Binding-site contacts:
Ligand atom C09 contacts residue THR190 of chain 1.B at 3.7 Å.
Ligand atom C09 contacts residue HIS78 of chain 1.B at 3.9 Å.
Ligand atom C04 contacts residue ASN213 of chain 1.B at 3.9 Å.
Ligand atom F15 contacts residue ILE197 of chain 1.B at 3.4 Å.
Ligand atom C03 contacts residue LEU18 of chain 1.B at 3.9 Å (hydrophobic).
Ligand atom O10 contacts residue HIS237 of chain 1.B at 3.0 Å (h-bond).
Ligand atom N16 contacts residue ASP241 of chain 1.B at 3.4 Å (salt-bridge).
Ligand atom C03 contacts residue THR190 of chain 1.B at 3.6 Å.
Ligand atom C11 contacts residue MET62 of chain 1.B at 3.3 Å (hydrophobic).
Ligand atom N16 contacts residue GLU77 of chain 1.B at 2.6 Å (salt-bridge).
Ligand atom C17 contacts residue MET62 of chain 1.B at 3.7 Å (hydrophobic).
Ligand atom F13 contacts residue ALA214 of chain 1.B at 3.5 Å.
Ligand atom N16 contacts residue ZN1 of chain 1.F at 2.3 Å.
Ligand atom C09 contacts residue ZN1 of chain 1.F at 3.1 Å.
Ligand atom C06 contacts residue ALA214 of chain 1.B at 3.8 Å (hydrophobic).
Ligand atom C06 contacts residue LEU18 of chain 1.B at 3.8 Å (hydrophobic).
Ligand atom F13 contacts residue ILE197 of chain 1.B at 3.6 Å.
Ligand atom O10 contacts residue HIS78 of chain 1.B at 3.0 Å (h-bond).
Ligand atom C04 contacts residue ILE102 of chain 1.B at 3.9 Å (hydrophobic).
Ligand atom C02 contacts residue LEU18 of chain 1.B at 3.6 Å (hydrophobic).
Ligand atom C11 contacts residue ZN1 of chain 1.F at 3.0 Å.
Ligand atom N16 contacts residue MET62 of chain 1.B at 3.9 Å.
Ligand atom N08 contacts residue THR190 of chain 1.B at 3.8 Å.
Ligand atom C17 contacts residue ZN1 of chain 1.F at 3.4 Å.
Ligand atom N16 contacts residue HIS264 of chain 1.B at 3.2 Å (h-bond).
Ligand atom O18 contacts residue ASP241 of chain 1.B at 2.7 Å (salt-bridge).
Ligand atom O07 contacts residue LEU18 of chain 1.B at 3.5 Å.
Ligand atom C17 contacts residue ASP241 of chain 1.B at 3.4 Å.
Ligand atom C11 contacts residue GLU77 of chain 1.B at 3.7 Å.
Ligand atom C01 contacts residue LEU18 of chain 1.B at 3.6 Å (hydrophobic).
Ligand atom N16 contacts residue HIS78 of chain 1.B at 3.4 Å (h-bond).
Ligand atom O18 contacts residue THR190 of chain 1.B at 3.1 Å (h-bond).
Ligand atom O18 contacts residue HIS237 of chain 1.B at 2.9 Å (h-bond).
Ligand atom C05 contacts residue ASN213 of chain 1.B at 3.1 Å.
Ligand atom C04 contacts residue THR190 of chain 1.B at 3.6 Å.
Ligand atom O10 contacts residue ZN1 of chain 1.F at 2.4 Å.
Ligand atom O18 contacts residue ZN1 of chain 1.F at 2.9 Å.
Ligand atom C06 contacts residue ASN213 of chain 1.B at 3.2 Å.
Ligand atom O07 contacts residue GLY209 of chain 1.B at 3.8 Å.
Ligand atom O10 contacts residue THR190 of chain 1.B at 3.5 Å.

A small-molecule ligand and the protein it binds are described below.
Small molecule (SMILES): N[C@H](CO)C(=O)Nc1cccc(OC(F)(F)F)c1

Sequence of chain 1.B:
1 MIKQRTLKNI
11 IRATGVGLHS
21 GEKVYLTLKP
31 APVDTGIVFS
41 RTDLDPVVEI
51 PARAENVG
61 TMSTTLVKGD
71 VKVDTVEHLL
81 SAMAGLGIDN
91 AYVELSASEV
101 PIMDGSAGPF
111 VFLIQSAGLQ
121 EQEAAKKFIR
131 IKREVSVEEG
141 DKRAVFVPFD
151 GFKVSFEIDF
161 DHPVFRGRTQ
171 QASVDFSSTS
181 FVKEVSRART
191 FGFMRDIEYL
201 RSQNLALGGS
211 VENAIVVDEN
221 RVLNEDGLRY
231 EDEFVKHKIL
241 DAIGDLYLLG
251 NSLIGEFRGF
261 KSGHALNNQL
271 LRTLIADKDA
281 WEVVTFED